Sequence of chain 2.D:
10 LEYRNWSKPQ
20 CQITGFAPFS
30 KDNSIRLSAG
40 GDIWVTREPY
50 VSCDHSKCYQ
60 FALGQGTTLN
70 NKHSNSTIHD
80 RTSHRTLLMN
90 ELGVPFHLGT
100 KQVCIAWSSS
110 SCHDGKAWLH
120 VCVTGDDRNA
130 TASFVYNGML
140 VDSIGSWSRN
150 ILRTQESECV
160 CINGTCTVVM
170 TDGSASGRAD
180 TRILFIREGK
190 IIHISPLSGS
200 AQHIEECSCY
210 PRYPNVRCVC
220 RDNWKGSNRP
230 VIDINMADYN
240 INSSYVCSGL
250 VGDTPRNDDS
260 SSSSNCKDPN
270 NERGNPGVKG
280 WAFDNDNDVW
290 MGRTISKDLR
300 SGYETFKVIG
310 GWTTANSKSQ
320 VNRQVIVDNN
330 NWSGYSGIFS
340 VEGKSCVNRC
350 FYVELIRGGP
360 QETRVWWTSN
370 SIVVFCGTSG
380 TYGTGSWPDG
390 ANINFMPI

Sequence of chain 1.A:
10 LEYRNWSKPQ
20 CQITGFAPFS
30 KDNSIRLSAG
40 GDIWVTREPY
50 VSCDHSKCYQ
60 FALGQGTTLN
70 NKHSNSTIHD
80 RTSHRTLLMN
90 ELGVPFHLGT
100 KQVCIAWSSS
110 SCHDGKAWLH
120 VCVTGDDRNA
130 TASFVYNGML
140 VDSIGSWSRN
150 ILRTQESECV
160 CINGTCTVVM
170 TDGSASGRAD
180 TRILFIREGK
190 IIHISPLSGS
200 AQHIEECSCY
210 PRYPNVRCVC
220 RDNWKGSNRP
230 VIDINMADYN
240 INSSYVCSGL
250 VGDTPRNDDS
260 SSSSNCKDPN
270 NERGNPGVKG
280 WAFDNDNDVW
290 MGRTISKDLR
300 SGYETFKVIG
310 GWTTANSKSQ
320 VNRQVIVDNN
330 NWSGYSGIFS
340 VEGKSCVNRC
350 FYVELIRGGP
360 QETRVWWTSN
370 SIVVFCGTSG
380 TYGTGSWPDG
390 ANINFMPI

A small-molecule ligand and the protein it binds are described below.
Small molecule (SMILES): CC(=O)N[C@H]1[C@H](O[C@H]2[C@H](O)[C@@H](NC(C)=O)CO[C@@H]2CO)O[C@H](CO)[C@@H](O[C@@H]2O[C@H](CO[C@H]3O[C@H](CO)[C@@H](O)[C@H](O)[C@@H]3O)[C@@H](O)[C@H](O[C@H]3O[C@H](CO)[C@@H](O)[C@H](O)[C@@H]3O[C@H]3O[C@H](CO)[C@@H](O)[C@H](O)[C@@H]3O)[C@@H]2O)[C@@H]1O

Binding-site contacts:
Ligand atom C3 contacts residue ASN321 of chain 1.A at 3.6 Å.
Ligand atom C8 contacts residue ASN321 of chain 1.A at 3.7 Å.
Ligand atom C7 contacts residue ASN128 of chain 2.D at 3.7 Å.
Ligand atom O6 contacts residue THR383 of chain 1.A at 3.7 Å.
Ligand atom O5 contacts residue ASN321 of chain 1.A at 3.9 Å.
Ligand atom O5 contacts residue GLY382 of chain 1.A at 3.4 Å.
Ligand atom C3 contacts residue ASN128 of chain 2.D at 3.8 Å.
Ligand atom O2 contacts residue ARG322 of chain 1.A at 3.4 Å.
Ligand atom C3 contacts residue ARG322 of chain 1.A at 3.9 Å.
Ligand atom O3 contacts residue ASP258 of chain 1.A at 3.9 Å.
Ligand atom C1 contacts residue THR383 of chain 1.A at 3.9 Å.
Ligand atom C1 contacts residue ASN128 of chain 2.D at 1.4 Å.
Ligand atom O2 contacts residue GLN319 of chain 1.A at 2.8 Å (h-bond).
Ligand atom O4 contacts residue ARG322 of chain 1.A at 3.3 Å (salt-bridge).
Ligand atom O6 contacts residue GLY382 of chain 1.A at 2.8 Å (h-bond).
Ligand atom O4 contacts residue ASN321 of chain 1.A at 3.6 Å (h-bond).
Ligand atom O3 contacts residue GLN319 of chain 1.A at 3.3 Å (h-bond).
Ligand atom C2 contacts residue ARG322 of chain 1.A at 3.7 Å.
Ligand atom O6 contacts residue VAL320 of chain 1.A at 3.8 Å.
Ligand atom C6 contacts residue TYR381 of chain 1.A at 3.5 Å (hydrophobic).
Ligand atom O6 contacts residue TYR381 of chain 1.A at 3.5 Å.
Ligand atom O3 contacts residue ASN321 of chain 1.A at 2.9 Å (h-bond).
Ligand atom C8 contacts residue TYR381 of chain 1.A at 3.8 Å (hydrophobic).
Ligand atom O2 contacts residue ASN321 of chain 1.A at 3.7 Å.
Ligand atom O3 contacts residue GLN319 of chain 1.A at 3.5 Å (h-bond).
Ligand atom C6 contacts residue GLY382 of chain 1.A at 3.5 Å.
Ligand atom C2 contacts residue GLN319 of chain 1.A at 3.5 Å.
Ligand atom O5 contacts residue VAL320 of chain 1.A at 3.7 Å.
Ligand atom N2 contacts residue ASN128 of chain 2.D at 2.9 Å (h-bond).
Ligand atom O3 contacts residue VAL320 of chain 1.A at 3.9 Å.
Ligand atom C3 contacts residue GLN319 of chain 1.A at 3.4 Å.
Ligand atom O2 contacts residue VAL320 of chain 1.A at 3.3 Å.
Ligand atom C5 contacts residue ASN128 of chain 2.D at 3.7 Å.
Ligand atom O4 contacts residue ARG322 of chain 1.A at 3.3 Å (salt-bridge).
Ligand atom O5 contacts residue ASN128 of chain 2.D at 2.4 Å (h-bond).
Ligand atom C4 contacts residue GLN319 of chain 1.A at 3.4 Å.
Ligand atom O4 contacts residue GLN319 of chain 1.A at 3.9 Å.
Ligand atom C2 contacts residue ASN128 of chain 2.D at 2.4 Å.
Ligand atom C6 contacts residue GLN319 of chain 1.A at 3.5 Å.
Ligand atom O5 contacts residue THR383 of chain 1.A at 3.5 Å.